Binding-site contacts:
Ligand atom O5 contacts residue SER10 of chain 1.A at 3.5 Å (h-bond).
Ligand atom C6 contacts residue SER11 of chain 1.A at 4.5 Å.
Ligand atom O6 contacts residue GLN165 of chain 1.A at 4.0 Å.
Ligand atom C7 contacts residue ILE167 of chain 1.A at 4.2 Å (hydrophobic).
Ligand atom O4 contacts residue GLN165 of chain 1.A at 4.0 Å.
Ligand atom C6 contacts residue ARG166 of chain 1.A at 4.4 Å.
Ligand atom C5 contacts residue ASN8 of chain 1.A at 3.6 Å.
Ligand atom C7 contacts residue ASN8 of chain 1.A at 3.2 Å.
Ligand atom O7 contacts residue ILE167 of chain 1.A at 3.5 Å.
Ligand atom C6 contacts residue ASN8 of chain 1.A at 4.4 Å.
Ligand atom C1 contacts residue SER10 of chain 1.A at 4.2 Å.
Ligand atom C2 contacts residue ASN8 of chain 1.A at 2.5 Å.
Ligand atom C3 contacts residue ASN8 of chain 1.A at 3.9 Å.
Ligand atom C6 contacts residue GLN165 of chain 1.A at 3.8 Å.
Ligand atom O6 contacts residue SER10 of chain 1.A at 3.8 Å.
Ligand atom C2 contacts residue ILE167 of chain 1.A at 4.2 Å (hydrophobic).
Ligand atom O5 contacts residue ASN8 of chain 1.A at 2.3 Å (h-bond).
Ligand atom O6 contacts residue ARG166 of chain 1.A at 3.2 Å.
Ligand atom O7 contacts residue ASN8 of chain 1.A at 2.7 Å (h-bond).
Ligand atom C1 contacts residue ASN8 of chain 1.A at 1.4 Å.
Ligand atom N2 contacts residue ASN8 of chain 1.A at 3.1 Å (h-bond).
Ligand atom C6 contacts residue SER10 of chain 1.A at 3.4 Å.
Ligand atom C5 contacts residue SER10 of chain 1.A at 3.5 Å.
Ligand atom C4 contacts residue GLN165 of chain 1.A at 4.2 Å.
Ligand atom C4 contacts residue ASN8 of chain 1.A at 4.3 Å.
Ligand atom O6 contacts residue ASN8 of chain 1.A at 4.3 Å.

Sequence of chain 1.A:
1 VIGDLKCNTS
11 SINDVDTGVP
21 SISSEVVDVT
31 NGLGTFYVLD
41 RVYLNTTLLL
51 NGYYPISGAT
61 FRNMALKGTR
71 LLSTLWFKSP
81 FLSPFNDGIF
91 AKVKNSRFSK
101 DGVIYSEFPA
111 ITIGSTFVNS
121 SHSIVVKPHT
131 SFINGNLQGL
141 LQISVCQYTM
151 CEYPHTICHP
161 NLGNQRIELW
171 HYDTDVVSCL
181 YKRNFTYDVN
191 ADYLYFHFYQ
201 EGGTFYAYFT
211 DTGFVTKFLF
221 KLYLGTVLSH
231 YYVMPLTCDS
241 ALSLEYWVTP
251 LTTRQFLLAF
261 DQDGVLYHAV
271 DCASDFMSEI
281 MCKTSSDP

The small molecule below binds the protein below.
Small molecule (SMILES): CC(=O)N[C@@H]1[C@@H](O)[C@H](O)[C@@H](CO)O[C@H]1O